Binding-site contacts:
Ligand atom CAM contacts residue ASN159 of chain 1.A at 3.5 Å.
Ligand atom OAT contacts residue LEU111 of chain 1.A at 3.5 Å.
Ligand atom CBE contacts residue ACT1 of chain 1.F at 3.8 Å.
Ligand atom CAM contacts residue ALA171 of chain 1.A at 4.0 Å (hydrophobic).
Ligand atom C5 contacts residue ALA34 of chain 1.A at 3.7 Å (hydrophobic).
Ligand atom CAY contacts residue ASN113 of chain 1.A at 3.4 Å.
Ligand atom CAX contacts residue GLY115 of chain 1.A at 3.5 Å.
Ligand atom C4 contacts residue LEU161 of chain 1.A at 3.7 Å (hydrophobic).
Ligand atom CL5 contacts residue LEU161 of chain 1.A at 3.8 Å.
Ligand atom CAZ contacts residue GLY14 of chain 1.A at 4.0 Å.
Ligand atom CAL contacts residue VAL112 of chain 1.A at 3.4 Å (hydrophobic).
Ligand atom NAN contacts residue TYR18 of chain 1.A at 3.8 Å.
Ligand atom OAT contacts residue ASN113 of chain 1.A at 3.3 Å (h-bond).
Ligand atom CAW contacts residue GLY14 of chain 1.A at 3.6 Å.
Ligand atom N1 contacts residue GLU110 of chain 1.A at 3.9 Å.
Ligand atom NAH contacts residue ILE13 of chain 1.A at 3.9 Å.
Ligand atom N1 contacts residue ALA34 of chain 1.A at 3.7 Å.
Ligand atom C6 contacts residue GLU110 of chain 1.A at 3.4 Å.
Ligand atom CAL contacts residue ILE13 of chain 1.A at 3.8 Å (hydrophobic).
Ligand atom CAR contacts residue GLY115 of chain 1.A at 3.4 Å.
Ligand atom NAH contacts residue LEU111 of chain 1.A at 3.9 Å.
Ligand atom CAQ contacts residue ILE13 of chain 1.A at 3.8 Å (hydrophobic).
Ligand atom CAU contacts residue ASN113 of chain 1.A at 3.4 Å.
Ligand atom N1 contacts residue LEU111 of chain 1.A at 3.8 Å.
Ligand atom C2 contacts residue VAL112 of chain 1.A at 3.3 Å (hydrophobic).
Ligand atom C6 contacts residue VAL112 of chain 1.A at 3.5 Å (hydrophobic).
Ligand atom CAW contacts residue ILE13 of chain 1.A at 3.1 Å (hydrophobic).
Ligand atom CBD contacts residue GLN114 of chain 1.A at 3.9 Å.
Ligand atom CAP contacts residue TYR18 of chain 1.A at 3.9 Å (hydrophobic).
Ligand atom CAO contacts residue TYR18 of chain 1.A at 3.8 Å (hydrophobic).
Ligand atom NAE contacts residue LEU161 of chain 1.A at 3.9 Å.
Ligand atom CAU contacts residue LEU111 of chain 1.A at 4.0 Å (hydrophobic).
Ligand atom CAV contacts residue TYR18 of chain 1.A at 3.5 Å (hydrophobic).
Ligand atom N1 contacts residue VAL112 of chain 1.A at 2.9 Å (h-bond).
Ligand atom NAH contacts residue VAL112 of chain 1.A at 2.8 Å (h-bond).
Ligand atom C5 contacts residue LEU161 of chain 1.A at 3.6 Å (hydrophobic).
Ligand atom CAS contacts residue ASN113 of chain 1.A at 3.3 Å.
Ligand atom CAL contacts residue ASN113 of chain 1.A at 4.0 Å.
Ligand atom CL5 contacts residue PHE109 of chain 1.A at 3.8 Å.
Ligand atom C6 contacts residue ALA34 of chain 1.A at 3.4 Å (hydrophobic).

Sequence of chain 1.A:
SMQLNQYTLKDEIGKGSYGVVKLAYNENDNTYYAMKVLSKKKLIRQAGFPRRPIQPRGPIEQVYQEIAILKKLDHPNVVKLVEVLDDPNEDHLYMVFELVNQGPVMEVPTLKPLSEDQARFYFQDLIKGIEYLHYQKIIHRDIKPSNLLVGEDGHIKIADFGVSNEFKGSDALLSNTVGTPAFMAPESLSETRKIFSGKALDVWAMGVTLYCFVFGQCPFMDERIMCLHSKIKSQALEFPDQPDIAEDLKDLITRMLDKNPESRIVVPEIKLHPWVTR

This small molecule binds to this protein.
Small molecule (SMILES): CNC(=O)c1ccccc1Nc1nc(Nc2ccc(N3CCOCC3)cc2OC)ncc1Cl